The small molecule below binds the protein below.
Small molecule (SMILES): CC(=O)N[C@@H]1[C@@H](O)[C@H](O)[C@@H](CO)O[C@H]1O

Sequence of chain 1.C:
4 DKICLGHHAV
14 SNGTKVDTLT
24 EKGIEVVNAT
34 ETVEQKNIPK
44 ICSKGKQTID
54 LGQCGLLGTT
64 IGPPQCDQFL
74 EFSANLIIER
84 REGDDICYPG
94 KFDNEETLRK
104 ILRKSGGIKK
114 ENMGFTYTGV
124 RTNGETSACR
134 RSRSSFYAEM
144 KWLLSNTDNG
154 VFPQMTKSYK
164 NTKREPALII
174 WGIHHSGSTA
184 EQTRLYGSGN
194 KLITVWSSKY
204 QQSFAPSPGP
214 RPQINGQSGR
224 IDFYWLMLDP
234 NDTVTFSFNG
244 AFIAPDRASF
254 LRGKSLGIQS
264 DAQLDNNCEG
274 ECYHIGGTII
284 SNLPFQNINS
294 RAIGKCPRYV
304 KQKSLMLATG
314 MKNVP

Binding-site contacts:
Ligand atom O7 contacts residue ASN234 of chain 1.C at 4.2 Å.
Ligand atom C1 contacts residue ASN234 of chain 1.C at 1.4 Å.
Ligand atom C5 contacts residue ASN234 of chain 1.C at 3.7 Å.
Ligand atom O5 contacts residue ASN234 of chain 1.C at 2.4 Å (h-bond).
Ligand atom C3 contacts residue ASN234 of chain 1.C at 3.8 Å.
Ligand atom N2 contacts residue ASN234 of chain 1.C at 2.9 Å (h-bond).
Ligand atom C2 contacts residue ASN234 of chain 1.C at 2.5 Å.
Ligand atom C7 contacts residue ASN234 of chain 1.C at 3.8 Å.
Ligand atom C4 contacts residue ASN234 of chain 1.C at 4.2 Å.